Sequence of chain 1.A:
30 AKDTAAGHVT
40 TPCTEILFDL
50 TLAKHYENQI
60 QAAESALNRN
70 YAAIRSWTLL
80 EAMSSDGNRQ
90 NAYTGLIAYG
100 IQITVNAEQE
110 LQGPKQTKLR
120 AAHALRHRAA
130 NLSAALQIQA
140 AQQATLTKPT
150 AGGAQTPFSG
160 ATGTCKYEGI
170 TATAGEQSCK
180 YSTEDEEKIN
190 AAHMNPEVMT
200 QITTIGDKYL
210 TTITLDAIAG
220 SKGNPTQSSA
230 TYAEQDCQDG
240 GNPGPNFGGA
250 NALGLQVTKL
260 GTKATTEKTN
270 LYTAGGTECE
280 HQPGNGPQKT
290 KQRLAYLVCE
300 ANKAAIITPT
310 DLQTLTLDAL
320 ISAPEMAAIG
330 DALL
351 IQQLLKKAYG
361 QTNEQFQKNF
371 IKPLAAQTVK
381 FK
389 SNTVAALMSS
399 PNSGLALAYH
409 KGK

This small molecule binds to this protein.
Small molecule (SMILES): CC(=O)N[C@H]1[C@H](O[C@H]2[C@H](O)[C@@H](NC(C)=O)CO[C@@H]2CO)O[C@H](CO)[C@@H](O[C@@H]2O[C@H](CO[C@H]3O[C@H](CO)[C@@H](O)[C@H](O)[C@@H]3O)[C@@H](O)[C@H](O[C@H]3O[C@H](CO)[C@@H](O)[C@H](O)[C@@H]3O[C@H]3O[C@H](CO)[C@@H](O)[C@H](O)[C@@H]3O)[C@@H]2O)[C@@H]1O

Sequence of chain 2.A:
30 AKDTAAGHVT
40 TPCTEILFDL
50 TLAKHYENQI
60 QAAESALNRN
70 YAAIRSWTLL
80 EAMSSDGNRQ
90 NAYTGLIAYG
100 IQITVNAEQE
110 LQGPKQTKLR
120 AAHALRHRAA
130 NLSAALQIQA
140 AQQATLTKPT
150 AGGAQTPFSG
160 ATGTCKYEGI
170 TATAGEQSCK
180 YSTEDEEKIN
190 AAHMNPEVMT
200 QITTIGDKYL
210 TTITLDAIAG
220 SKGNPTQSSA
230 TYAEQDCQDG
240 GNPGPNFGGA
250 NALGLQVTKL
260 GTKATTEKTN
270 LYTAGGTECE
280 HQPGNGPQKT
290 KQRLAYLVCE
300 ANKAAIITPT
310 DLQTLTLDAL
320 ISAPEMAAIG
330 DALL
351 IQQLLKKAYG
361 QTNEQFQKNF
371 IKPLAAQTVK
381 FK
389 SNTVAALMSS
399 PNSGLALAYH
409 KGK

Binding-site contacts:
Ligand atom O2 contacts residue LYS179 of chain 2.A at 2.9 Å (salt-bridge).
Ligand atom O3 contacts residue SER177 of chain 2.A at 3.5 Å.
Ligand atom C3 contacts residue GLY285 of chain 1.A at 3.4 Å.
Ligand atom O2 contacts residue GLU175 of chain 2.A at 2.8 Å (salt-bridge).
Ligand atom C1 contacts residue SER177 of chain 2.A at 3.6 Å.
Ligand atom C3 contacts residue GLN176 of chain 2.A at 3.4 Å.
Ligand atom O3 contacts residue GLY285 of chain 1.A at 2.8 Å (h-bond).
Ligand atom O7 contacts residue ARG127 of chain 1.A at 3.7 Å.
Ligand atom O2 contacts residue GLY285 of chain 1.A at 3.8 Å.
Ligand atom O4 contacts residue GLU175 of chain 2.A at 3.2 Å (salt-bridge).
Ligand atom C5 contacts residue ASN130 of chain 1.A at 3.5 Å.
Ligand atom C7 contacts residue ASN130 of chain 1.A at 3.4 Å.
Ligand atom O3 contacts residue ASN284 of chain 1.A at 3.6 Å (h-bond).
Ligand atom C1 contacts residue ASN130 of chain 1.A at 1.4 Å.
Ligand atom C8 contacts residue ALA123 of chain 1.A at 3.5 Å (hydrophobic).
Ligand atom C2 contacts residue GLY285 of chain 1.A at 3.6 Å.
Ligand atom C8 contacts residue GLN176 of chain 2.A at 3.4 Å.
Ligand atom O7 contacts residue ASN130 of chain 1.A at 3.3 Å (h-bond).
Ligand atom O6 contacts residue GLU175 of chain 2.A at 3.5 Å (salt-bridge).
Ligand atom N2 contacts residue HIS126 of chain 1.A at 3.6 Å.
Ligand atom O7 contacts residue THR289 of chain 1.A at 3.4 Å.
Ligand atom O4 contacts residue PRO286 of chain 1.A at 3.8 Å.
Ligand atom O5 contacts residue ASN130 of chain 1.A at 2.2 Å (h-bond).
Ligand atom C3 contacts residue ASN130 of chain 1.A at 3.8 Å.
Ligand atom C2 contacts residue ASN130 of chain 1.A at 2.5 Å.
Ligand atom O3 contacts residue GLY283 of chain 1.A at 2.9 Å (h-bond).
Ligand atom O3 contacts residue GLN176 of chain 2.A at 3.0 Å (h-bond).
Ligand atom N2 contacts residue ASN130 of chain 1.A at 3.0 Å (h-bond).
Ligand atom O2 contacts residue SER177 of chain 2.A at 3.7 Å.
Ligand atom C7 contacts residue GLN176 of chain 2.A at 3.5 Å.
Ligand atom C1 contacts residue HIS126 of chain 1.A at 3.6 Å.
Ligand atom C5 contacts residue GLU175 of chain 2.A at 3.5 Å.
Ligand atom C2 contacts residue GLU175 of chain 2.A at 3.8 Å.
Ligand atom O5 contacts residue LYS179 of chain 2.A at 2.9 Å (salt-bridge).
Ligand atom C6 contacts residue SER132 of chain 2.A at 3.3 Å.
Ligand atom C1 contacts residue LYS179 of chain 2.A at 3.6 Å.
Ligand atom C5 contacts residue SER132 of chain 2.A at 3.4 Å.
Ligand atom O4 contacts residue GLY283 of chain 1.A at 3.3 Å (h-bond).
Ligand atom N2 contacts residue GLN176 of chain 2.A at 3.0 Å (h-bond).
Ligand atom O4 contacts residue PRO282 of chain 1.A at 3.7 Å.